This small molecule binds to this protein.
Small molecule (SMILES): CS(=O)(=O)c1cccc(Oc2cccc(-c3ccnc4c(C(F)(F)F)cccc34)c2)c1

Binding-site contacts:
Ligand atom C16 contacts residue TRP249 of chain 1.B at 3.7 Å (hydrophobic).
Ligand atom C13 contacts residue ALA67 of chain 1.B at 3.6 Å (hydrophobic).
Ligand atom C20 contacts residue PHE63 of chain 1.B at 3.7 Å (hydrophobic).
Ligand atom C10 contacts residue PHE121 of chain 1.B at 3.6 Å (hydrophobic).
Ligand atom C11 contacts residue PHE63 of chain 1.B at 3.6 Å (hydrophobic).
Ligand atom C20 contacts residue THR64 of chain 1.B at 3.8 Å.
Ligand atom C2 contacts residue PHE121 of chain 1.B at 3.5 Å (hydrophobic).
Ligand atom C5 contacts residue MET104 of chain 1.B at 3.7 Å (hydrophobic).
Ligand atom O3 contacts residue SER70 of chain 1.B at 3.6 Å.
Ligand atom F2 contacts residue GLN230 of chain 1.B at 3.3 Å.
Ligand atom C16 contacts residue ILE101 of chain 1.B at 3.7 Å (hydrophobic).
Ligand atom F1 contacts residue LEU241 of chain 1.B at 3.6 Å.
Ligand atom N1 contacts residue TRP249 of chain 1.B at 3.7 Å.
Ligand atom C1 contacts residue LEU66 of chain 1.B at 3.6 Å (hydrophobic).
Ligand atom C4 contacts residue PHE121 of chain 1.B at 3.6 Å (hydrophobic).
Ligand atom O2 contacts residue LEU122 of chain 1.B at 2.8 Å (h-bond).
Ligand atom F1 contacts residue TRP249 of chain 1.B at 3.3 Å.
Ligand atom C3 contacts residue ARG111 of chain 1.B at 3.7 Å.
Ligand atom C9 contacts residue PHE121 of chain 1.B at 3.4 Å (hydrophobic).
Ligand atom O3 contacts residue ALA67 of chain 1.B at 3.6 Å.
Ligand atom F3 contacts residue LEU234 of chain 1.B at 3.1 Å.
Ligand atom O2 contacts residue ARG111 of chain 1.B at 3.2 Å.
Ligand atom N1 contacts residue HIS227 of chain 1.B at 2.9 Å (h-bond).
Ligand atom C19 contacts residue PHE63 of chain 1.B at 3.5 Å (hydrophobic).
Ligand atom C6 contacts residue SER70 of chain 1.B at 3.6 Å.
Ligand atom C5 contacts residue PHE121 of chain 1.B at 3.7 Å (hydrophobic).
Ligand atom C1 contacts residue PHE121 of chain 1.B at 3.8 Å (hydrophobic).
Ligand atom C7 contacts residue LEU66 of chain 1.B at 3.6 Å (hydrophobic).
Ligand atom F3 contacts residue LEU241 of chain 1.B at 3.6 Å.
Ligand atom C3 contacts residue PHE121 of chain 1.B at 3.5 Å (hydrophobic).
Ligand atom C21 contacts residue PHE60 of chain 1.B at 3.7 Å (hydrophobic).
Ligand atom F2 contacts residue LEU137 of chain 1.B at 3.6 Å.
Ligand atom C5 contacts residue THR108 of chain 1.B at 3.4 Å.
Ligand atom F1 contacts residue VAL231 of chain 1.B at 3.3 Å.
Ligand atom C16 contacts residue HIS227 of chain 1.B at 3.2 Å.
Ligand atom C7 contacts residue SER70 of chain 1.B at 3.6 Å.
Ligand atom C1 contacts residue LEU122 of chain 1.B at 3.6 Å (hydrophobic).
Ligand atom O2 contacts residue PHE121 of chain 1.B at 3.5 Å.
Ligand atom F2 contacts residue HIS227 of chain 1.B at 3.6 Å.
Ligand atom F1 contacts residue HIS227 of chain 1.B at 3.2 Å.

Sequence of chain 1.B:
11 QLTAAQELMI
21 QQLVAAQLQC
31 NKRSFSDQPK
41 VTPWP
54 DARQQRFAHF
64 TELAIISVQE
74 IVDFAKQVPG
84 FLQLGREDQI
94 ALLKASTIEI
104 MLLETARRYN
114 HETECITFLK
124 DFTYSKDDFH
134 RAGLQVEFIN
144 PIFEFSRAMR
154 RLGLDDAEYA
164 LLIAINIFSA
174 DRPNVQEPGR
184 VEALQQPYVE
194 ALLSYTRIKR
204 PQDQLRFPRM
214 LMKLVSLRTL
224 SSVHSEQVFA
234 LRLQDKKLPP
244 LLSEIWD